Sequence of chain 1.A:
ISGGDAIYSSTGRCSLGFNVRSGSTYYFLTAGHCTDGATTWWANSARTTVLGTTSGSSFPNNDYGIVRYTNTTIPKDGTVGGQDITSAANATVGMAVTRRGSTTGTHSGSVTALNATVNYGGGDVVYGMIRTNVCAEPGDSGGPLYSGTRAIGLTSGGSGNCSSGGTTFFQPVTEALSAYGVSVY

Binding-site contacts:
Ligand atom CB contacts residue SER141 of chain 1.A at 2.8 Å.
Ligand atom CD2 contacts residue GLY157 of chain 1.A at 3.7 Å.
Ligand atom CD1 contacts residue EDO1 of chain 1.I at 3.1 Å.
Ligand atom N contacts residue SER156 of chain 1.A at 3.2 Å (h-bond).
Ligand atom OH contacts residue ALA136 of chain 1.A at 3.1 Å (h-bond).
Ligand atom C contacts residue SER141 of chain 1.A at 1.9 Å.
Ligand atom C contacts residue TYR120 of chain 1.A at 3.6 Å (hydrophobic).
Ligand atom OXT contacts residue SER141 of chain 1.A at 2.4 Å (h-bond).
Ligand atom CB contacts residue GLU137 of chain 1.A at 3.6 Å.
Ligand atom O contacts residue TYR120 of chain 1.A at 3.7 Å.
Ligand atom O contacts residue GLY158 of chain 1.A at 2.9 Å (h-bond).
Ligand atom O contacts residue ASP140 of chain 1.A at 3.5 Å (salt-bridge).
Ligand atom OH contacts residue GLY160 of chain 1.A at 3.3 Å (h-bond).
Ligand atom OD1 contacts residue PHE169 of chain 1.A at 3.7 Å.
Ligand atom CE2 contacts residue ALA136 of chain 1.A at 3.4 Å (hydrophobic).
Ligand atom CZ contacts residue ALA136 of chain 1.A at 3.1 Å (hydrophobic).
Ligand atom CD2 contacts residue ALA136 of chain 1.A at 3.5 Å (hydrophobic).
Ligand atom CB contacts residue HIS33 of chain 1.A at 3.6 Å.
Ligand atom OD1 contacts residue SER159 of chain 1.A at 3.6 Å (h-bond).
Ligand atom CG contacts residue GLU137 of chain 1.A at 3.7 Å.
Ligand atom OXT contacts residue HIS33 of chain 1.A at 2.7 Å (h-bond).
Ligand atom CD1 contacts residue PRO138 of chain 1.A at 3.5 Å (hydrophobic).
Ligand atom OH contacts residue GLY158 of chain 1.A at 3.4 Å.
Ligand atom CD1 contacts residue HIS33 of chain 1.A at 3.4 Å.
Ligand atom CA contacts residue GLY158 of chain 1.A at 3.4 Å.
Ligand atom CA contacts residue SER141 of chain 1.A at 2.5 Å.
Ligand atom O contacts residue SER141 of chain 1.A at 2.5 Å (h-bond).
Ligand atom CD1 contacts residue GLU137 of chain 1.A at 3.5 Å.
Ligand atom C contacts residue GLY158 of chain 1.A at 3.7 Å.
Ligand atom OH contacts residue SER159 of chain 1.A at 3.4 Å (h-bond).
Ligand atom O contacts residue GLY157 of chain 1.A at 3.1 Å.
Ligand atom C contacts residue HIS33 of chain 1.A at 3.7 Å.
Ligand atom CG2 contacts residue TYR120 of chain 1.A at 3.7 Å (hydrophobic).
Ligand atom N contacts residue GLY158 of chain 1.A at 2.9 Å (h-bond).
Ligand atom O contacts residue GLY139 of chain 1.A at 2.8 Å (h-bond).
Ligand atom OD1 contacts residue GLY158 of chain 1.A at 3.4 Å.
Ligand atom O contacts residue PRO138 of chain 1.A at 3.7 Å.
Ligand atom CA contacts residue SER156 of chain 1.A at 3.6 Å.
Ligand atom N contacts residue TYR120 of chain 1.A at 3.6 Å.
Ligand atom N contacts residue SER141 of chain 1.A at 2.9 Å (h-bond).

The protein below binds the small molecule below.
Small molecule (SMILES): CC[C@H](C)[C@H](NC(=O)[C@H](C)NC(=O)[C@@H](N)CC(=O)O)C(=O)N[C@@H](Cc1ccc(O)cc1)C(=O)O